This protein binds this small molecule.
Small molecule (SMILES): O=C1NCC/C=C/CCC[C@@H](C(=O)NCc2ccccc2)C(=O)Cc2c(Cl)c(O)cc(O)c21

Binding-site contacts:
Ligand atom CBB contacts residue THR171 of chain 2.A at 3.8 Å.
Ligand atom OAB contacts residue MET84 of chain 2.A at 3.6 Å.
Ligand atom CBC contacts residue LEU93 of chain 2.A at 3.1 Å (hydrophobic).
Ligand atom NAW contacts residue ASN92 of chain 2.A at 3.2 Å.
Ligand atom CAR contacts residue ILE82 of chain 2.A at 3.5 Å (hydrophobic).
Ligand atom OAE contacts residue ALA41 of chain 2.A at 3.3 Å.
Ligand atom CAY contacts residue THR171 of chain 2.A at 3.8 Å.
Ligand atom OAD contacts residue LEU173 of chain 2.A at 3.2 Å.
Ligand atom CBB contacts residue ASP79 of chain 2.A at 3.4 Å.
Ligand atom CAJ contacts residue LEU93 of chain 2.A at 3.0 Å (hydrophobic).
Ligand atom CAT contacts residue LEU93 of chain 2.A at 3.1 Å (hydrophobic).
Ligand atom CAP contacts residue ILE82 of chain 2.A at 3.6 Å (hydrophobic).
Ligand atom OAE contacts residue ASP79 of chain 2.A at 2.6 Å (salt-bridge).
Ligand atom CAJ contacts residue LEU89 of chain 2.A at 3.6 Å (hydrophobic).
Ligand atom OAD contacts residue ASN37 of chain 2.A at 3.6 Å.
Ligand atom CAY contacts residue ALA41 of chain 2.A at 3.9 Å (hydrophobic).
Ligand atom CAL contacts residue LEU93 of chain 2.A at 3.0 Å (hydrophobic).
Ligand atom CBC contacts residue ASN92 of chain 2.A at 3.6 Å.
Ligand atom NAW contacts residue MET84 of chain 2.A at 3.6 Å (h-bond).
Ligand atom CBA contacts residue LEU173 of chain 2.A at 3.6 Å (hydrophobic).
Ligand atom CAL contacts residue ASN92 of chain 2.A at 3.7 Å.
Ligand atom CL1 contacts residue ASN37 of chain 2.A at 3.3 Å.
Ligand atom CAT contacts residue ASN92 of chain 2.A at 2.6 Å.
Ligand atom OAE contacts residue THR171 of chain 2.A at 3.5 Å.
Ligand atom CAK contacts residue LEU93 of chain 2.A at 3.3 Å (hydrophobic).
Ligand atom CAP contacts residue GLY83 of chain 2.A at 3.7 Å.
Ligand atom CAI contacts residue LEU93 of chain 2.A at 3.2 Å (hydrophobic).
Ligand atom CAL contacts residue LEU89 of chain 2.A at 3.6 Å (hydrophobic).
Ligand atom CAN contacts residue ASP79 of chain 2.A at 3.4 Å.
Ligand atom OAB contacts residue THR171 of chain 2.A at 2.8 Å (h-bond).
Ligand atom OAA contacts residue ASN37 of chain 2.A at 3.6 Å (h-bond).
Ligand atom CL1 contacts residue PHE124 of chain 2.A at 3.3 Å.
Ligand atom CAI contacts residue TRP148 of chain 2.A at 3.7 Å (hydrophobic).
Ligand atom NAV contacts residue ALA41 of chain 2.A at 3.7 Å.
Ligand atom CAU contacts residue MET84 of chain 2.A at 3.5 Å (hydrophobic).
Ligand atom CAK contacts residue PHE124 of chain 2.A at 3.5 Å (hydrophobic).
Ligand atom OAB contacts residue GLY83 of chain 2.A at 3.8 Å.
Ligand atom CAR contacts residue ALA41 of chain 2.A at 3.5 Å (hydrophobic).
Ligand atom CAM contacts residue LEU93 of chain 2.A at 3.4 Å (hydrophobic).
Ligand atom CBA contacts residue ASN37 of chain 2.A at 3.6 Å.

Sequence of chain 2.A:
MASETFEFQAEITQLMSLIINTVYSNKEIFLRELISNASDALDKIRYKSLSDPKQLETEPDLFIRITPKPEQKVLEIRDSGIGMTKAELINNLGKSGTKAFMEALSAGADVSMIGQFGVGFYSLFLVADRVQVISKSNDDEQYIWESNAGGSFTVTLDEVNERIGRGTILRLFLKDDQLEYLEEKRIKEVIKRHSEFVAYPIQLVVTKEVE